Sequence of chain 14.H:
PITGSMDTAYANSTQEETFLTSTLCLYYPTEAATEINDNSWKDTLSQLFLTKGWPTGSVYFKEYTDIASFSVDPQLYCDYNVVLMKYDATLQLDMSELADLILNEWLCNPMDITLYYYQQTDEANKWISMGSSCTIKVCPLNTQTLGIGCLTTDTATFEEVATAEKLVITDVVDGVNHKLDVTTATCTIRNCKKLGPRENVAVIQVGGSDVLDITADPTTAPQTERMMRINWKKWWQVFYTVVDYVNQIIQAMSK

Binding-site contacts:
Ligand atom O7 contacts residue ASN12 of chain 14.H at 3.7 Å.
Ligand atom C2 contacts residue ASN12 of chain 14.H at 3.2 Å.
Ligand atom O5 contacts residue ASN12 of chain 14.H at 2.7 Å (h-bond).
Ligand atom C1 contacts residue ASN12 of chain 14.H at 2.2 Å.
Ligand atom C7 contacts residue ASN12 of chain 14.H at 3.9 Å.
Ligand atom C5 contacts residue ASN12 of chain 14.H at 4.1 Å.
Ligand atom N2 contacts residue ASN12 of chain 14.H at 3.8 Å.

This protein binds this small molecule.
Small molecule (SMILES): CC(=O)N[C@H]1[C@H](O[C@H]2[C@H](O)[C@@H](NC(C)=O)CO[C@@H]2CO)O[C@H](CO)[C@@H](O)[C@@H]1O